Binding-site contacts:
Ligand atom O contacts residue SER96 of chain 35.C at 3.6 Å.
Ligand atom CA contacts residue CYS265 of chain 35.A at 4.4 Å (hydrophobic).
Ligand atom C contacts residue GLN95 of chain 35.C at 3.1 Å.
Ligand atom C contacts residue MET247 of chain 35.A at 3.9 Å (hydrophobic).
Ligand atom C contacts residue CYS1 of chain 35.E at 2.8 Å (hydrophobic).
Ligand atom CA contacts residue GLN95 of chain 35.C at 4.2 Å.
Ligand atom N contacts residue CYS1 of chain 35.E at 1.3 Å.
Ligand atom O contacts residue PHE264 of chain 35.A at 3.9 Å.
Ligand atom OXT contacts residue PHE264 of chain 35.A at 4.2 Å.
Ligand atom N contacts residue MET247 of chain 35.A at 3.8 Å.
Ligand atom O contacts residue CYS1 of chain 35.E at 3.7 Å.
Ligand atom O contacts residue MET247 of chain 35.A at 3.4 Å (h-bond).
Ligand atom OXT contacts residue CYS1 of chain 35.E at 2.7 Å (h-bond).
Ligand atom CA contacts residue PHE264 of chain 35.A at 3.1 Å (hydrophobic).
Ligand atom OXT contacts residue ASP235 of chain 35.C at 2.9 Å (salt-bridge).
Ligand atom OXT contacts residue GLN95 of chain 35.C at 2.7 Å (h-bond).
Ligand atom N contacts residue PHE264 of chain 35.A at 3.5 Å (h-bond).
Ligand atom CA contacts residue MET247 of chain 35.A at 4.1 Å (hydrophobic).
Ligand atom O contacts residue ASP235 of chain 35.C at 4.5 Å.
Ligand atom O contacts residue GLN95 of chain 35.C at 3.3 Å (h-bond).
Ligand atom C contacts residue ASP235 of chain 35.C at 4.0 Å.
Ligand atom C contacts residue PHE264 of chain 35.A at 3.8 Å (hydrophobic).
Ligand atom CA contacts residue CYS1 of chain 35.E at 2.4 Å (hydrophobic).

Sequence of chain 35.C:
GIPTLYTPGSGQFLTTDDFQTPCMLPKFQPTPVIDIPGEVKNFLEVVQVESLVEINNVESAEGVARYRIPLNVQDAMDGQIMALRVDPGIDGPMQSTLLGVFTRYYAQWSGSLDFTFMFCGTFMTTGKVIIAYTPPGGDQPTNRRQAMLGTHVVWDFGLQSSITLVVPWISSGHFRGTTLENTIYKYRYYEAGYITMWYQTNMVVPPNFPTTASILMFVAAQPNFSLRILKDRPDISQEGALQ

Sequence of chain 35.A:
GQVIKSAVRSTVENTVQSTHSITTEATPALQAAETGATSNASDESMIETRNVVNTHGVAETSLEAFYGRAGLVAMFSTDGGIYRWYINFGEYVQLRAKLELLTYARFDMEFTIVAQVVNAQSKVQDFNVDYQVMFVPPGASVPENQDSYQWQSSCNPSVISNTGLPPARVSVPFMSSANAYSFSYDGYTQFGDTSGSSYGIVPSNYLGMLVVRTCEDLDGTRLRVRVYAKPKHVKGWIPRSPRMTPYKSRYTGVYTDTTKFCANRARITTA

A small-molecule ligand and the protein it binds are described below.
Small molecule (SMILES): NCC(=O)O